The small molecule below binds the protein below.
Small molecule (SMILES): C[C@H]1O[C@H](O[C@H]2[C@H](O)[C@@H](O)[C@@H](O[C@H]3[C@H](O)[C@@H](O)[C@@H](O)O[C@@H]3CO)O[C@@H]2CO)[C@H](O)[C@@H](O)[C@@H]1N[C@H]1C=C(CO)[C@@H](O)[C@H](O)[C@H]1O

Sequence of chain 1.B:
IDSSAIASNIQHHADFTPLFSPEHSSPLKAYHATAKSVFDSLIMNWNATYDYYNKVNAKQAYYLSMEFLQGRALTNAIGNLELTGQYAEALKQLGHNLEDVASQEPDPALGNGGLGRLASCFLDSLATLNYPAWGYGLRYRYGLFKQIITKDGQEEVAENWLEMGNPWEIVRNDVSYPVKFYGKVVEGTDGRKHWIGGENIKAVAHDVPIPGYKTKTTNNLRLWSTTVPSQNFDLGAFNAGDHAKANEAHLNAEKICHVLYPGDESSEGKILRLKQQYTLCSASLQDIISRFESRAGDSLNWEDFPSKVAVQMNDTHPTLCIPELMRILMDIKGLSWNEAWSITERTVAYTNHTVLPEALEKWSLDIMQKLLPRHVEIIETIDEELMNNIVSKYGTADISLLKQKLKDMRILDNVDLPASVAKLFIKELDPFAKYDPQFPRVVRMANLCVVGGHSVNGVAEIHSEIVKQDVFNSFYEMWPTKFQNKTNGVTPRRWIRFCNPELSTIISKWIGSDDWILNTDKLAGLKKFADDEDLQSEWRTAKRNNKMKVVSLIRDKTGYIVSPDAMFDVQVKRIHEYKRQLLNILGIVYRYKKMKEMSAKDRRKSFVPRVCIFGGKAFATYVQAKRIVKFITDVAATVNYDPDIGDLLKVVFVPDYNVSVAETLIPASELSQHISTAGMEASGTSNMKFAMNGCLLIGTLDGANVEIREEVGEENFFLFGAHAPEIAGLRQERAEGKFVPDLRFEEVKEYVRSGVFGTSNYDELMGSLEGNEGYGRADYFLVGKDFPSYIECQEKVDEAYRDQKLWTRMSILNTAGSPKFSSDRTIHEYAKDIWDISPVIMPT

Binding-site contacts:
Ligand atom C1 contacts residue TYR863 of chain 1.B at 4.1 Å (hydrophobic).
Ligand atom C7B contacts residue TYR705 of chain 1.B at 3.9 Å (hydrophobic).
Ligand atom O2 contacts residue GLY857 of chain 1.B at 3.9 Å.
Ligand atom O3B contacts residue GLU291 of chain 1.B at 3.9 Å.
Ligand atom O2 contacts residue GLY859 of chain 1.B at 3.8 Å.
Ligand atom C3 contacts residue GLU660 of chain 1.B at 4.3 Å.
Ligand atom C6 contacts residue HIS659 of chain 1.B at 4.2 Å.
Ligand atom C4 contacts residue TYR705 of chain 1.B at 4.1 Å (hydrophobic).
Ligand atom C4 contacts residue TYR858 of chain 1.B at 4.3 Å (hydrophobic).
Ligand atom C3 contacts residue GLY859 of chain 1.B at 4.3 Å.
Ligand atom C4 contacts residue TYR858 of chain 1.B at 4.2 Å (hydrophobic).
Ligand atom C2 contacts residue TYR863 of chain 1.B at 3.9 Å (hydrophobic).
Ligand atom C2 contacts residue GLU660 of chain 1.B at 3.5 Å.
Ligand atom O3 contacts residue GLU660 of chain 1.B at 3.8 Å.
Ligand atom O2 contacts residue GLY859 of chain 1.B at 4.3 Å.
Ligand atom O4 contacts residue PHE702 of chain 1.B at 4.2 Å.
Ligand atom N4A contacts residue TYR858 of chain 1.B at 4.2 Å.
Ligand atom C3 contacts residue TYR858 of chain 1.B at 3.9 Å (hydrophobic).
Ligand atom C1B contacts residue TYR705 of chain 1.B at 3.9 Å (hydrophobic).
Ligand atom O5 contacts residue TYR863 of chain 1.B at 3.7 Å.
Ligand atom C3 contacts residue TYR705 of chain 1.B at 4.1 Å (hydrophobic).
Ligand atom O2 contacts residue GLU660 of chain 1.B at 3.4 Å (salt-bridge).
Ligand atom C6B contacts residue HIS659 of chain 1.B at 4.1 Å.
Ligand atom C4 contacts residue PHE864 of chain 1.B at 4.3 Å (hydrophobic).
Ligand atom O2 contacts residue TYR863 of chain 1.B at 4.3 Å.
Ligand atom O3B contacts residue THR704 of chain 1.B at 3.7 Å.
Ligand atom O3 contacts residue GLY859 of chain 1.B at 3.6 Å (h-bond).
Ligand atom C4A contacts residue PHE702 of chain 1.B at 4.0 Å (hydrophobic).
Ligand atom O3 contacts residue TYR705 of chain 1.B at 3.2 Å.
Ligand atom C3 contacts residue TYR858 of chain 1.B at 3.8 Å (hydrophobic).
Ligand atom C5 contacts residue TYR858 of chain 1.B at 4.1 Å (hydrophobic).
Ligand atom O5 contacts residue PHE864 of chain 1.B at 4.3 Å.
Ligand atom O4 contacts residue TYR858 of chain 1.B at 3.5 Å.
Ligand atom C7B contacts residue HIS659 of chain 1.B at 4.3 Å.
Ligand atom O6B contacts residue PHE702 of chain 1.B at 3.6 Å.
Ligand atom C2 contacts residue TYR705 of chain 1.B at 3.8 Å (hydrophobic).
Ligand atom C1 contacts residue PHE864 of chain 1.B at 3.8 Å (hydrophobic).
Ligand atom O2 contacts residue TYR858 of chain 1.B at 3.7 Å.
Ligand atom O5 contacts residue HIS659 of chain 1.B at 4.1 Å.
Ligand atom C5 contacts residue TYR858 of chain 1.B at 4.3 Å (hydrophobic).